Binding-site contacts:
Ligand atom OP1 contacts residue SER211 of chain 2.B at 4.3 Å.
Ligand atom OP1 contacts residue ARG208 of chain 2.B at 4.1 Å.
Ligand atom O5' contacts residue ARG208 of chain 1.C at 4.0 Å.
Ligand atom N3 contacts residue ARG65 of chain 2.B at 4.1 Å.
Ligand atom O2' contacts residue ARG65 of chain 2.B at 4.3 Å.
Ligand atom O2' contacts residue GLY67 of chain 2.B at 3.3 Å (h-bond).
Ligand atom O2' contacts residue ALA66 of chain 2.B at 3.6 Å.
Ligand atom O2' contacts residue ARG208 of chain 2.B at 4.1 Å.
Ligand atom OP2 contacts residue ARG208 of chain 1.C at 4.4 Å.
Ligand atom C1' contacts residue GLY67 of chain 2.B at 4.4 Å.
Ligand atom P contacts residue ARG208 of chain 1.C at 4.5 Å.
Ligand atom OP1 contacts residue ARG208 of chain 1.C at 4.1 Å.

Sequence of chain 2.B:
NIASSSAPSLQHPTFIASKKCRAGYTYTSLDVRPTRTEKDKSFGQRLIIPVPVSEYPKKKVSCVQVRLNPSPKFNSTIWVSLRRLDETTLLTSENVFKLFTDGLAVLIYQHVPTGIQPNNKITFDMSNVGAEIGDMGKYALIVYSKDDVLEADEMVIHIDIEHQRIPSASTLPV

Sequence of chain 1.C:
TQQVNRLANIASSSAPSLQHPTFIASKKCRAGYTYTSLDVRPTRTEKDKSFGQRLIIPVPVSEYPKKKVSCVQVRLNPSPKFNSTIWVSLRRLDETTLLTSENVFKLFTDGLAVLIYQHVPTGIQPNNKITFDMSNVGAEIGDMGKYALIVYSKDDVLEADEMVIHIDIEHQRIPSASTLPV

This protein binds this small molecule.
Small molecule (SMILES): Nc1ncnc2c1ncn2[C@@H]1O[C@H](CO[P](=O)(O)O[C@H]2[C@@H](O)[C@H](n3cnc4c(N)ncnc43)O[C@@H]2CO[P](=O)(O)O[C@H]2[C@@H](O)[C@H](n3cnc4c(N)ncnc43)O[C@@H]2CO)[C@@H](O)[C@H]1O